Binding-site contacts:
Ligand atom C8 contacts residue SER60 of chain 1.O at 4.2 Å.
Ligand atom C4 contacts residue SER75 of chain 1.P at 4.4 Å.
Ligand atom C3 contacts residue ASN61 of chain 1.O at 3.9 Å.
Ligand atom N2 contacts residue PHE59 of chain 1.O at 4.4 Å.
Ligand atom C7 contacts residue ASN61 of chain 1.O at 3.3 Å.
Ligand atom C8 contacts residue PHE59 of chain 1.O at 3.0 Å (hydrophobic).
Ligand atom C4 contacts residue ASN61 of chain 1.O at 4.3 Å.
Ligand atom C7 contacts residue PHE59 of chain 1.O at 4.0 Å (hydrophobic).
Ligand atom O7 contacts residue ASN61 of chain 1.O at 3.2 Å (h-bond).
Ligand atom N2 contacts residue ASN61 of chain 1.O at 3.0 Å (h-bond).
Ligand atom C8 contacts residue ASN61 of chain 1.O at 4.5 Å.
Ligand atom C1 contacts residue ASN61 of chain 1.O at 1.5 Å.
Ligand atom C2 contacts residue ASN61 of chain 1.O at 2.5 Å.
Ligand atom C5 contacts residue ASN61 of chain 1.O at 3.7 Å.
Ligand atom O5 contacts residue ASN61 of chain 1.O at 2.4 Å (h-bond).

Sequence of chain 1.O:
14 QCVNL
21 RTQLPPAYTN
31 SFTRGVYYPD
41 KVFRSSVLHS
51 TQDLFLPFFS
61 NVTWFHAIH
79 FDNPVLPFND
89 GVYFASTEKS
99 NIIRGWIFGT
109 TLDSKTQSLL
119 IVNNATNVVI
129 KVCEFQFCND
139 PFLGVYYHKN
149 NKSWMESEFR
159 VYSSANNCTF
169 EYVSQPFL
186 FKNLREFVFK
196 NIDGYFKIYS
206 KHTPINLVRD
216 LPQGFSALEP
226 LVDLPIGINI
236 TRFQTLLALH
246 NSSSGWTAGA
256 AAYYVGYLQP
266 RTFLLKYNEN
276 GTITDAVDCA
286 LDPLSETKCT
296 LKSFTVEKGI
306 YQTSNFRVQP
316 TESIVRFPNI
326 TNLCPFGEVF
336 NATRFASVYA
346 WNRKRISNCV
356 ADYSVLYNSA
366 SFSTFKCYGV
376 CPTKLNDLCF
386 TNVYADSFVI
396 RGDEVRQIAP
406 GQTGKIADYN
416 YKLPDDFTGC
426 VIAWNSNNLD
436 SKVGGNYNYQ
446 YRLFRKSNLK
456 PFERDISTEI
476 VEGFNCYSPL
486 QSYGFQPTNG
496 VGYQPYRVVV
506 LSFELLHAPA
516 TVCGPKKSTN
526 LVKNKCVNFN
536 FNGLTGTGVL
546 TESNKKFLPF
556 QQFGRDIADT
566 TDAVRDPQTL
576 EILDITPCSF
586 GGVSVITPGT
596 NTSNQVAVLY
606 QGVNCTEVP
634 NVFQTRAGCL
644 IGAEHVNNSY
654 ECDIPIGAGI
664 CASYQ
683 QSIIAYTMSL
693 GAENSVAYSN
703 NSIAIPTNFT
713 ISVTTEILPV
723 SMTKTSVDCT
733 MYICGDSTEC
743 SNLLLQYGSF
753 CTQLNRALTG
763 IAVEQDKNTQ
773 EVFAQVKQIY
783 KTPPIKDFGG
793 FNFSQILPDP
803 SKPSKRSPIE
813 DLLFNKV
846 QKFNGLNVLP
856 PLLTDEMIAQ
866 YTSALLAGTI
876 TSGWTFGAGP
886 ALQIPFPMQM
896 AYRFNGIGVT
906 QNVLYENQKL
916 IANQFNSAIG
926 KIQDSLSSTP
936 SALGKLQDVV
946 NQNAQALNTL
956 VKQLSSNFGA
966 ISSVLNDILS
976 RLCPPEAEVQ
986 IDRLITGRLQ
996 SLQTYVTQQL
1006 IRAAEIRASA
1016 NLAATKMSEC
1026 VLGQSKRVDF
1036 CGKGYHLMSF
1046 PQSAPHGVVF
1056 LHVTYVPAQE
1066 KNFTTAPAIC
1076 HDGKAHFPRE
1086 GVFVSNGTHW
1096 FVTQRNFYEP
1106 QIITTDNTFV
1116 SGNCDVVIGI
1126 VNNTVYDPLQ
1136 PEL

Sequence of chain 1.P:
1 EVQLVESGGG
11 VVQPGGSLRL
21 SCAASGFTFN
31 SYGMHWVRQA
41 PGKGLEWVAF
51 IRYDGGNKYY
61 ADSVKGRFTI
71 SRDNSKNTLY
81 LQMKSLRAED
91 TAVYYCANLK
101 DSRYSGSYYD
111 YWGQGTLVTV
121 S

A protein and the small-molecule ligand that binds it are described below.
Small molecule (SMILES): CC(=O)N[C@@H]1[C@@H](O)[C@H](O)[C@@H](CO)O[C@H]1O